Sequence of chain 1.B:
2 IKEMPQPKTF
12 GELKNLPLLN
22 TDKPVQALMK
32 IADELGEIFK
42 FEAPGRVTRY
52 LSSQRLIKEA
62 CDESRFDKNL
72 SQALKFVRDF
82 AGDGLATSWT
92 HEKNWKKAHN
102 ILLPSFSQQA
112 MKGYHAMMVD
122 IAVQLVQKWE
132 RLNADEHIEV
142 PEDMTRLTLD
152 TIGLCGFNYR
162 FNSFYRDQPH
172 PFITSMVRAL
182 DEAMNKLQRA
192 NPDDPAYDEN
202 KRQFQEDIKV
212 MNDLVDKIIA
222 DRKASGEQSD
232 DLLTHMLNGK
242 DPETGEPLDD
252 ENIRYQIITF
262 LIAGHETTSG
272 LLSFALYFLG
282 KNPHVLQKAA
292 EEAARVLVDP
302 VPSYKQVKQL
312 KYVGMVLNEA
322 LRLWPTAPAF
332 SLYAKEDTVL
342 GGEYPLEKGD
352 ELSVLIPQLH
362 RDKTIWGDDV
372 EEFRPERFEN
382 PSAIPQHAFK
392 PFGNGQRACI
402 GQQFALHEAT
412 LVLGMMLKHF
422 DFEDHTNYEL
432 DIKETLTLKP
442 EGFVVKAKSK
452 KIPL

Binding-site contacts:
Ligand atom C12 contacts residue CO1 of chain 1.E at 3.1 Å.
Ligand atom C10 contacts residue CO1 of chain 1.E at 3.1 Å.
Ligand atom C7 contacts residue CO1 of chain 1.E at 2.9 Å.
Ligand atom C4 contacts residue ASN192 of chain 1.B at 3.6 Å.
Ligand atom N6 contacts residue ASN192 of chain 1.B at 3.0 Å (h-bond).
Ligand atom C2 contacts residue GLU13 of chain 1.B at 3.6 Å.
Ligand atom C4 contacts residue LEU14 of chain 1.B at 3.7 Å (hydrophobic).
Ligand atom N1 contacts residue GLU13 of chain 1.B at 3.8 Å.
Ligand atom C7 contacts residue LEU14 of chain 1.B at 3.9 Å (hydrophobic).
Ligand atom C4 contacts residue GLU13 of chain 1.B at 3.1 Å.
Ligand atom C9 contacts residue GLU13 of chain 1.B at 3.8 Å.
Ligand atom N5 contacts residue CO1 of chain 1.E at 2.2 Å.
Ligand atom N3 contacts residue ASN192 of chain 1.B at 3.4 Å (h-bond).
Ligand atom C4 contacts residue ALA191 of chain 1.B at 3.6 Å (hydrophobic).
Ligand atom N1 contacts residue CO1 of chain 1.E at 2.1 Å.
Ligand atom N1 contacts residue ALA191 of chain 1.B at 3.5 Å (h-bond).
Ligand atom N1 contacts residue ASN192 of chain 1.B at 3.0 Å (h-bond).
Ligand atom C6 contacts residue CO1 of chain 1.E at 2.7 Å.
Ligand atom C9 contacts residue CO1 of chain 1.E at 3.0 Å.
Ligand atom C1 contacts residue CO1 of chain 1.E at 3.0 Å.
Ligand atom C3 contacts residue CO1 of chain 1.E at 2.8 Å.
Ligand atom N4 contacts residue CO1 of chain 1.E at 2.3 Å.
Ligand atom N3 contacts residue CO1 of chain 1.E at 2.6 Å.
Ligand atom C7 contacts residue GLU13 of chain 1.B at 3.5 Å.
Ligand atom C2 contacts residue CO1 of chain 1.E at 3.2 Å.
Ligand atom N4 contacts residue GLU13 of chain 1.B at 3.0 Å (salt-bridge).
Ligand atom N2 contacts residue GLU13 of chain 1.B at 2.9 Å (salt-bridge).
Ligand atom C1 contacts residue ALA191 of chain 1.B at 3.5 Å (hydrophobic).
Ligand atom N2 contacts residue CO1 of chain 1.E at 2.4 Å.
Ligand atom C11 contacts residue GLU13 of chain 1.B at 3.8 Å.
Ligand atom C5 contacts residue CO1 of chain 1.E at 3.0 Å.
Ligand atom C11 contacts residue CO1 of chain 1.E at 3.1 Å.
Ligand atom N6 contacts residue CO1 of chain 1.E at 2.4 Å.
Ligand atom C7 contacts residue ASN192 of chain 1.B at 3.8 Å.
Ligand atom N8 contacts residue CO1 of chain 1.E at 3.0 Å.
Ligand atom N7 contacts residue CO1 of chain 1.E at 3.0 Å.
Ligand atom C8 contacts residue CO1 of chain 1.E at 3.0 Å.
Ligand atom C4 contacts residue CO1 of chain 1.E at 2.9 Å.
Ligand atom C1 contacts residue ASN192 of chain 1.B at 3.8 Å.
Ligand atom C8 contacts residue ASN192 of chain 1.B at 3.4 Å.

A small-molecule ligand and the protein it binds are described below.
Small molecule (SMILES): C1CNCN2CNCCNCN(CN1)CNCCNC2